Binding-site contacts:
Ligand atom N3 contacts residue LEU114 of chain 54.C at 2.9 Å (h-bond).
Ligand atom O4' contacts residue TRP95 of chain 54.C at 2.8 Å (h-bond).
Ligand atom C1' contacts residue VAL94 of chain 54.C at 2.6 Å (hydrophobic).
Ligand atom C6 contacts residue VAL94 of chain 54.C at 1.8 Å (hydrophobic).
Ligand atom C2 contacts residue GLY113 of chain 54.C at 2.8 Å.
Ligand atom C1' contacts residue TRP95 of chain 54.C at 2.4 Å (hydrophobic).
Ligand atom C4 contacts residue VAL107 of chain 54.C at 2.6 Å (hydrophobic).
Ligand atom O4 contacts residue LEU114 of chain 54.C at 2.8 Å (h-bond).
Ligand atom N1 contacts residue VAL94 of chain 54.C at 1.9 Å.
Ligand atom O2' contacts residue TRP95 of chain 54.C at 2.5 Å.
Ligand atom C4' contacts residue TRP95 of chain 54.C at 3.0 Å (hydrophobic).
Ligand atom O4 contacts residue VAL107 of chain 54.C at 1.8 Å.
Ligand atom O4' contacts residue VAL94 of chain 54.C at 2.7 Å.
Ligand atom N3 contacts residue VAL107 of chain 54.C at 2.9 Å.
Ligand atom OP1 contacts residue ASN136 of chain 54.C at 2.4 Å (h-bond).
Ligand atom C4 contacts residue VAL94 of chain 54.C at 2.8 Å (hydrophobic).
Ligand atom C5 contacts residue THR110 of chain 54.C at 2.9 Å.
Ligand atom O4 contacts residue GLY113 of chain 54.C at 2.0 Å.
Ligand atom N3 contacts residue VAL94 of chain 54.C at 2.3 Å.
Ligand atom OP2 contacts residue ASN133 of chain 54.C at 2.5 Å.
Ligand atom C6 contacts residue GLY113 of chain 54.C at 1.8 Å.
Ligand atom C2 contacts residue LEU93 of chain 54.C at 2.0 Å (hydrophobic).
Ligand atom C4 contacts residue GLY113 of chain 54.C at 1.2 Å.
Ligand atom C4 contacts residue LEU93 of chain 54.C at 2.9 Å (hydrophobic).
Ligand atom N3 contacts residue LEU93 of chain 54.C at 1.6 Å (h-bond).
Ligand atom O2 contacts residue LEU93 of chain 54.C at 1.9 Å (h-bond).
Ligand atom C6 contacts residue GLY112 of chain 54.C at 2.2 Å.
Ligand atom N1 contacts residue GLY112 of chain 54.C at 2.9 Å (h-bond).
Ligand atom C5 contacts residue GLY112 of chain 54.C at 2.6 Å.
Ligand atom N3 contacts residue GLY113 of chain 54.C at 2.1 Å.
Ligand atom C5 contacts residue VAL94 of chain 54.C at 2.5 Å (hydrophobic).
Ligand atom O5' contacts residue ASN133 of chain 54.C at 2.9 Å (h-bond).
Ligand atom O4 contacts residue GLU131 of chain 54.C at 2.6 Å (salt-bridge).
Ligand atom C6 contacts residue TYR111 of chain 54.C at 3.1 Å (hydrophobic).
Ligand atom N1 contacts residue GLY113 of chain 54.C at 2.8 Å.
Ligand atom C5 contacts residue GLY113 of chain 54.C at 1.2 Å.
Ligand atom C4 contacts residue LEU114 of chain 54.C at 2.8 Å (hydrophobic).
Ligand atom O2 contacts residue VAL94 of chain 54.C at 1.5 Å.
Ligand atom O3' contacts residue GLU131 of chain 54.C at 2.8 Å (salt-bridge).
Ligand atom C2 contacts residue VAL94 of chain 54.C at 1.7 Å (hydrophobic).

Sequence of chain 54.D:
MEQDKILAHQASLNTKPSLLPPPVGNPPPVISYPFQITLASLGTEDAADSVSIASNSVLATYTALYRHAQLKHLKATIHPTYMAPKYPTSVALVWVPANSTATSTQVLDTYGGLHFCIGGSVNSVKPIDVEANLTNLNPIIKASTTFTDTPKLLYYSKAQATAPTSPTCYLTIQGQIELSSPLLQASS

Sequence of chain 54.C:
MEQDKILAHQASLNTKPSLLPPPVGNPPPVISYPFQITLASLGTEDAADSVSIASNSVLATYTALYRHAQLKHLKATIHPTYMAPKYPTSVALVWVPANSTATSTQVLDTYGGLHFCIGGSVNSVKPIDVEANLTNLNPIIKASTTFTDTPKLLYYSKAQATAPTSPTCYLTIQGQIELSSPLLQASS

Sequence of chain 55.C:
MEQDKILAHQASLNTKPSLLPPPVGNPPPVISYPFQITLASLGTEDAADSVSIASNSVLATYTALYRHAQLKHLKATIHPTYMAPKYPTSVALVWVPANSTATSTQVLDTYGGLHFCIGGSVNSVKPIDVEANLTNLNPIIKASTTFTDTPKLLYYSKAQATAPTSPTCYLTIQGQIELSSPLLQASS

A small-molecule ligand and the protein it binds are described below.
Small molecule (SMILES): O=c1ccn([C@@H]2O[C@H](CO[P](=O)(O)O[C@H]3[C@@H](O)[C@H](n4ccc(=O)[nH]c4=O)O[C@@H]3COP(=O)(O)O)[C@@H](O)[C@H]2O)c(=O)[nH]1